The small molecule below binds the protein below.
Small molecule (SMILES): CC(=O)N[C@H]1[C@H](O[C@H]2[C@H](O[C@@H]3O[C@@H](C)[C@@H](O)[C@@H](O)[C@@H]3O)[C@@H](NC(C)=O)CO[C@@H]2CO)O[C@H](CO)[C@@H](O[C@@H]2O[C@H](CO)[C@@H](O)[C@H](O)[C@@H]2O[C@@H]2OC[C@@H](O)[C@H](O)[C@H]2O)[C@@H]1O

Sequence of chain 1.A:
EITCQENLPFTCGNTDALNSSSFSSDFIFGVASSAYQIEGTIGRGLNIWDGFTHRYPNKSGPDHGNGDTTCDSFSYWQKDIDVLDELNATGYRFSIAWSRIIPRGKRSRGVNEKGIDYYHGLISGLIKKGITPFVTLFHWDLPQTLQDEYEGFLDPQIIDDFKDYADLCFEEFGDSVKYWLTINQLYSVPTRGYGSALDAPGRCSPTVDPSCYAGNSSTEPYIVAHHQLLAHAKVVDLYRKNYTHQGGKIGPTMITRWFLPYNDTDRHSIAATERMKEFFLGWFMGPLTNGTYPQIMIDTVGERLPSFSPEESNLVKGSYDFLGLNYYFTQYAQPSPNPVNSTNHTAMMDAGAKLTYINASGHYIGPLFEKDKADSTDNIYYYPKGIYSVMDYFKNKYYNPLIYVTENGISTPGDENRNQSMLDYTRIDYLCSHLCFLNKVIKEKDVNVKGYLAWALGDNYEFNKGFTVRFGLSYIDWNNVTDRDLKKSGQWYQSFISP

Binding-site contacts:
Ligand atom C8 contacts residue ALA362 of chain 1.A at 3.7 Å (hydrophobic).
Ligand atom C8 contacts residue SER363 of chain 1.A at 4.0 Å.
Ligand atom O5 contacts residue ASN265 of chain 1.A at 2.4 Å (h-bond).
Ligand atom C1 contacts residue THR267 of chain 1.A at 3.9 Å.
Ligand atom O5 contacts residue ASP268 of chain 1.A at 3.7 Å.
Ligand atom O6 contacts residue ASP268 of chain 1.A at 4.3 Å.
Ligand atom C2 contacts residue ASN265 of chain 1.A at 2.6 Å.
Ligand atom C7 contacts residue ALA362 of chain 1.A at 3.8 Å (hydrophobic).
Ligand atom C5 contacts residue THR267 of chain 1.A at 4.0 Å.
Ligand atom O7 contacts residue ALA362 of chain 1.A at 3.6 Å.
Ligand atom C7 contacts residue ASN265 of chain 1.A at 3.6 Å.
Ligand atom N2 contacts residue ASN265 of chain 1.A at 3.1 Å (h-bond).
Ligand atom O7 contacts residue ASN265 of chain 1.A at 3.9 Å.
Ligand atom C6 contacts residue ASP268 of chain 1.A at 4.3 Å.
Ligand atom C1 contacts residue ASN265 of chain 1.A at 1.8 Å.
Ligand atom C5 contacts residue ASN265 of chain 1.A at 3.7 Å.
Ligand atom O5 contacts residue THR267 of chain 1.A at 4.1 Å.
Ligand atom C4 contacts residue ASN265 of chain 1.A at 4.2 Å.
Ligand atom C3 contacts residue ASN265 of chain 1.A at 3.9 Å.
Ligand atom C6 contacts residue THR267 of chain 1.A at 4.2 Å.